The protein below binds the small molecule below.
Small molecule (SMILES): CC(=O)N[C@@H]1[C@@H](O)[C@H](O)[C@@H](CO)O[C@H]1O

Binding-site contacts:
Ligand atom C5 contacts residue LEU915 of chain 1.A at 4.2 Å (hydrophobic).
Ligand atom O5 contacts residue GLN1064 of chain 1.A at 4.0 Å.
Ligand atom O4 contacts residue LEU915 of chain 1.A at 4.4 Å.
Ligand atom O5 contacts residue ASN710 of chain 1.A at 2.4 Å (h-bond).
Ligand atom C1 contacts residue GLN1064 of chain 1.A at 4.2 Å.
Ligand atom C5 contacts residue ASN710 of chain 1.A at 3.7 Å.
Ligand atom C7 contacts residue ASN710 of chain 1.A at 3.5 Å.
Ligand atom O7 contacts residue GLN1064 of chain 1.A at 4.1 Å.
Ligand atom N2 contacts residue ASN710 of chain 1.A at 2.9 Å (h-bond).
Ligand atom C2 contacts residue ASN710 of chain 1.A at 2.5 Å.
Ligand atom O6 contacts residue GLN919 of chain 1.A at 3.3 Å (h-bond).
Ligand atom C4 contacts residue ASN710 of chain 1.A at 4.3 Å.
Ligand atom C3 contacts residue ASN710 of chain 1.A at 3.8 Å.
Ligand atom O7 contacts residue ASN710 of chain 1.A at 3.6 Å.
Ligand atom C1 contacts residue ASN710 of chain 1.A at 1.5 Å.

Sequence of chain 1.A:
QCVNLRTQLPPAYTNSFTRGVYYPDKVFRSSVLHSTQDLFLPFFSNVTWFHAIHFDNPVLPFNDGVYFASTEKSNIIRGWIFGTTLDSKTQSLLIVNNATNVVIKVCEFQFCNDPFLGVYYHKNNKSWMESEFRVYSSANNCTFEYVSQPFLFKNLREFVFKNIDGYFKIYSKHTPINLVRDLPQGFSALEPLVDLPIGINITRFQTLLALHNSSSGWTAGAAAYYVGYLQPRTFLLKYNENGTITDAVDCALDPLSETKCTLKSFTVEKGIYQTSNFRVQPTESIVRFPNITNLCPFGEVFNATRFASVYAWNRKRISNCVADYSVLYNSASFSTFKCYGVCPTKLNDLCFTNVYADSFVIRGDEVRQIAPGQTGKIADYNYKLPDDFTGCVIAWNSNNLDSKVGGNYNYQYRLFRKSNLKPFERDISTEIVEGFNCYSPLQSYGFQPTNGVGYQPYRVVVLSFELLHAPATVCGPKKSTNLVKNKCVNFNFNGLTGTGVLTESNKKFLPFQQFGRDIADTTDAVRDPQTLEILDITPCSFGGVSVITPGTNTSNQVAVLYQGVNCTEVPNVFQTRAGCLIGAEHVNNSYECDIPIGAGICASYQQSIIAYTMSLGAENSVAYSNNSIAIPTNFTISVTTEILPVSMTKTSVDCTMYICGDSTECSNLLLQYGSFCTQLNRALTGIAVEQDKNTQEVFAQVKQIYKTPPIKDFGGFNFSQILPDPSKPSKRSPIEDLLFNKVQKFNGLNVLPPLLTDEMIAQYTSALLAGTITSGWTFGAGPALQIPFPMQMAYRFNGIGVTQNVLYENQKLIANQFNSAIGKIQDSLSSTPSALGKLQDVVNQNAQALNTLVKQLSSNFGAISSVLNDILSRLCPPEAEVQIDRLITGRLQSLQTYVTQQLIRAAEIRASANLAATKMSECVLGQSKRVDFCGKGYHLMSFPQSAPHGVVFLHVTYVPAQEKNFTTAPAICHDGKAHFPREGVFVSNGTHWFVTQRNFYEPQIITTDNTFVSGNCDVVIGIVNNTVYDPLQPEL